The protein below binds the small molecule below.
Small molecule (SMILES): CC(=O)N[C@H]1[C@H]([C@H](O)[C@H](O)CO)O[C@@](O)(C(=O)O)C[C@@H]1O

Binding-site contacts:
Ligand atom C10 contacts residue TYR145 of chain 32.A at 3.6 Å (hydrophobic).
Ligand atom O1B contacts residue ASN148 of chain 32.A at 4.3 Å.
Ligand atom O4 contacts residue PRO252 of chain 31.A at 3.8 Å.
Ligand atom O10 contacts residue TYR250 of chain 31.A at 2.7 Å (h-bond).
Ligand atom O4 contacts residue TYR250 of chain 31.A at 3.4 Å.
Ligand atom C11 contacts residue TYR145 of chain 32.A at 3.7 Å (hydrophobic).
Ligand atom N5 contacts residue TYR145 of chain 32.A at 2.6 Å (h-bond).
Ligand atom C11 contacts residue TYR250 of chain 31.A at 3.7 Å (hydrophobic).
Ligand atom C4 contacts residue PRO252 of chain 31.A at 3.8 Å (hydrophobic).
Ligand atom C7 contacts residue TYR145 of chain 32.A at 3.8 Å (hydrophobic).
Ligand atom O8 contacts residue ALA146 of chain 32.A at 3.3 Å.
Ligand atom O1B contacts residue SER147 of chain 32.A at 3.1 Å (h-bond).
Ligand atom C1 contacts residue ALA146 of chain 32.A at 3.9 Å (hydrophobic).
Ligand atom C1 contacts residue PRO252 of chain 31.A at 4.1 Å (hydrophobic).
Ligand atom C8 contacts residue ALA146 of chain 32.A at 4.4 Å (hydrophobic).
Ligand atom O1A contacts residue PRO252 of chain 31.A at 3.3 Å.
Ligand atom C6 contacts residue TYR145 of chain 32.A at 3.4 Å (hydrophobic).
Ligand atom O4 contacts residue ASN251 of chain 31.A at 4.2 Å.
Ligand atom C11 contacts residue ARG143 of chain 32.A at 4.0 Å.
Ligand atom O4 contacts residue TYR145 of chain 32.A at 4.2 Å.
Ligand atom C10 contacts residue TYR250 of chain 31.A at 3.5 Å (hydrophobic).
Ligand atom C3 contacts residue PRO252 of chain 31.A at 3.9 Å (hydrophobic).
Ligand atom O1B contacts residue ALA146 of chain 32.A at 3.2 Å.
Ligand atom C5 contacts residue TYR145 of chain 32.A at 3.3 Å (hydrophobic).
Ligand atom C6 contacts residue ALA146 of chain 32.A at 4.2 Å (hydrophobic).
Ligand atom C4 contacts residue TYR145 of chain 32.A at 3.6 Å (hydrophobic).
Ligand atom N5 contacts residue TYR250 of chain 31.A at 4.4 Å.
Ligand atom C9 contacts residue TYR145 of chain 32.A at 4.2 Å (hydrophobic).
Ligand atom O1A contacts residue ALA146 of chain 32.A at 4.2 Å.
Ligand atom C1 contacts residue SER147 of chain 32.A at 3.6 Å.
Ligand atom O1A contacts residue SER147 of chain 32.A at 2.8 Å (h-bond).

Sequence of chain 32.A:
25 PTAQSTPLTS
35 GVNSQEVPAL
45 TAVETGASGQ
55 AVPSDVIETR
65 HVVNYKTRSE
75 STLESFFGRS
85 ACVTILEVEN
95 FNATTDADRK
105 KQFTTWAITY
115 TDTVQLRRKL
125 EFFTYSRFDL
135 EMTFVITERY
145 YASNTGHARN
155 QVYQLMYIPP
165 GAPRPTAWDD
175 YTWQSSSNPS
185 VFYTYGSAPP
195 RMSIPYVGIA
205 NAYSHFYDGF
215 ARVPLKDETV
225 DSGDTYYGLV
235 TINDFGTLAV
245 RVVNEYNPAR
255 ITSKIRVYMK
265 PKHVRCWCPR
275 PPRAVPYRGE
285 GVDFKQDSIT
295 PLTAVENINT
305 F

Sequence of chain 31.A:
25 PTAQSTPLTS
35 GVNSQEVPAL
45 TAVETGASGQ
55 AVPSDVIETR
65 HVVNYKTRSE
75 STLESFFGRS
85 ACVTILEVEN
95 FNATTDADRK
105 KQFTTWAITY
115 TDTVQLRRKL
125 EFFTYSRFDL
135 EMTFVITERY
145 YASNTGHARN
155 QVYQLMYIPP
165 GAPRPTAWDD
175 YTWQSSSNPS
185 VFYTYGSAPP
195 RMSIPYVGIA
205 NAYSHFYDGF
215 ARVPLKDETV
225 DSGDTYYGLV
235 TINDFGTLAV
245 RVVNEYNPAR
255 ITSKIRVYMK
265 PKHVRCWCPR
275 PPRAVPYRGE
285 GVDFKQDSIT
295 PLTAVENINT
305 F